Sequence of chain 6.D:
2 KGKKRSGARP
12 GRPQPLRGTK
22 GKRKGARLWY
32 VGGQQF

Sequence of chain 6.B:
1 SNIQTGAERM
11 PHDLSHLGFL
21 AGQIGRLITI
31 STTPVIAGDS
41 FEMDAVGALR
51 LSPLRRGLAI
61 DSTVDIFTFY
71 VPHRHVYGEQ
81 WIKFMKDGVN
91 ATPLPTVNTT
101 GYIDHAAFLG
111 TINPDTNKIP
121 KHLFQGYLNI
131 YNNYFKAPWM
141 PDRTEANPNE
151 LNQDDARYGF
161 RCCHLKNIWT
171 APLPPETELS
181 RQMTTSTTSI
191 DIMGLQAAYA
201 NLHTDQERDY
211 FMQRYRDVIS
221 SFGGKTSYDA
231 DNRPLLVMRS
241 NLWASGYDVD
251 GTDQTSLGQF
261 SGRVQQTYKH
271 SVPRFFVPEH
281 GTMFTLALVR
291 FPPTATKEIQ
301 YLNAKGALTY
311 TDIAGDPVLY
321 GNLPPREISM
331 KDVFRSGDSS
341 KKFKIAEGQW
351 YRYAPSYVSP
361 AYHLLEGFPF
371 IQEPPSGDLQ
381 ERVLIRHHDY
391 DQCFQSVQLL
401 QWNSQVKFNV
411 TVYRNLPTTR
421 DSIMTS

Sequence of chain 1.B:
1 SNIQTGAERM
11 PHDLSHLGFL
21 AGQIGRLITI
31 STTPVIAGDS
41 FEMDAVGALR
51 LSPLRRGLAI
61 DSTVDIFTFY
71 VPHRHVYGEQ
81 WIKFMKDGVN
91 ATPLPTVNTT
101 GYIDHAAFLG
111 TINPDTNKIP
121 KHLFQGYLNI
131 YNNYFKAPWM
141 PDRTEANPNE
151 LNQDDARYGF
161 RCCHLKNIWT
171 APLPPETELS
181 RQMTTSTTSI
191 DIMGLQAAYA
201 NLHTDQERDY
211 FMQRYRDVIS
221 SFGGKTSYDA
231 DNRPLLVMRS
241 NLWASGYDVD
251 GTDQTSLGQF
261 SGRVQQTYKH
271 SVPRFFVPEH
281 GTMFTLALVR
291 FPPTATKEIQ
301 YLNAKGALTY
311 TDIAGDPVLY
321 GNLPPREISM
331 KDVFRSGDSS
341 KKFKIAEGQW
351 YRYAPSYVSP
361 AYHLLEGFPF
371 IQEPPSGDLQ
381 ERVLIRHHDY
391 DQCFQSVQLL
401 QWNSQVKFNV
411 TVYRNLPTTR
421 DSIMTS

Sequence of chain 7.B:
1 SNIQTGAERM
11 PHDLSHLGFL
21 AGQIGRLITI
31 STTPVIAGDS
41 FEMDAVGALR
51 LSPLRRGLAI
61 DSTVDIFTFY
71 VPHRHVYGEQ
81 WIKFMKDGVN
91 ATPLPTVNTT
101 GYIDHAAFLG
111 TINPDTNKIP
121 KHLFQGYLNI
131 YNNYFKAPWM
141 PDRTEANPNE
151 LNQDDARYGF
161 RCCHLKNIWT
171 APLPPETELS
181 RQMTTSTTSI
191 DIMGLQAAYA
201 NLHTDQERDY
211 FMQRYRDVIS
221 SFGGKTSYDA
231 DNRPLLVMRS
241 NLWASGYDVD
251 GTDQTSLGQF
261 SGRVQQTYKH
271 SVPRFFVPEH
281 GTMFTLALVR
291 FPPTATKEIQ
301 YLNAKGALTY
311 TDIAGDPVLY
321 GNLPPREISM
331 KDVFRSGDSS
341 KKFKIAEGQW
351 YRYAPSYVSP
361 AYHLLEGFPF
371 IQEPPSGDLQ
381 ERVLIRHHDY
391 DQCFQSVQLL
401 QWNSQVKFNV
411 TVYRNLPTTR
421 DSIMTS

Binding-site contacts:
Ligand atom OP1 contacts residue THR418 of chain 7.B at 3.2 Å.
Ligand atom C4' contacts residue ARG420 of chain 7.B at 3.4 Å.
Ligand atom O5' contacts residue TYR31 of chain 6.D at 2.2 Å (h-bond).
Ligand atom C3' contacts residue THR5 of chain 1.B at 3.2 Å.
Ligand atom O3' contacts residue TYR31 of chain 6.D at 3.2 Å (h-bond).
Ligand atom OP2 contacts residue ARG420 of chain 7.B at 3.4 Å (salt-bridge).
Ligand atom O3' contacts residue GLY6 of chain 1.B at 2.3 Å (h-bond).
Ligand atom O5' contacts residue ARG420 of chain 7.B at 2.9 Å (salt-bridge).
Ligand atom N7 contacts residue GLY26 of chain 6.D at 2.7 Å.
Ligand atom N9 contacts residue ALA27 of chain 6.D at 3.1 Å.
Ligand atom C4' contacts residue THR5 of chain 1.B at 2.6 Å.
Ligand atom C8 contacts residue ALA27 of chain 6.D at 2.0 Å (hydrophobic).
Ligand atom O3' contacts residue THR5 of chain 1.B at 3.1 Å (h-bond).
Ligand atom O4' contacts residue ARG420 of chain 7.B at 3.2 Å (salt-bridge).
Ligand atom O4' contacts residue GLY6 of chain 1.B at 2.9 Å.
Ligand atom C1' contacts residue GLY6 of chain 1.B at 2.9 Å.
Ligand atom C5 contacts residue ALA27 of chain 6.D at 2.9 Å (hydrophobic).
Ligand atom C5' contacts residue TYR31 of chain 6.D at 3.0 Å (hydrophobic).
Ligand atom OP1 contacts residue ARG420 of chain 7.B at 2.4 Å (salt-bridge).
Ligand atom P contacts residue TYR31 of chain 6.D at 3.5 Å.
Ligand atom P contacts residue ARG420 of chain 7.B at 2.5 Å.
Ligand atom C5' contacts residue THR5 of chain 1.B at 3.1 Å.
Ligand atom OP2 contacts residue GLU207 of chain 6.B at 2.0 Å (salt-bridge).
Ligand atom O5' contacts residue ARG28 of chain 6.D at 3.1 Å (salt-bridge).
Ligand atom N6 contacts residue ASP217 of chain 6.B at 2.8 Å (salt-bridge).
Ligand atom C4' contacts residue GLY6 of chain 1.B at 3.1 Å.
Ligand atom C5 contacts residue ALA7 of chain 1.B at 2.7 Å (hydrophobic).
Ligand atom P contacts residue GLU207 of chain 6.B at 3.4 Å.
Ligand atom N7 contacts residue ALA27 of chain 6.D at 1.6 Å.
Ligand atom OP1 contacts residue ARG28 of chain 6.D at 2.7 Å (salt-bridge).
Ligand atom C6 contacts residue ALA7 of chain 1.B at 2.7 Å (hydrophobic).
Ligand atom N6 contacts residue GLY26 of chain 6.D at 3.1 Å.
Ligand atom C8 contacts residue ARG28 of chain 6.D at 3.1 Å.
Ligand atom C5 contacts residue GLY26 of chain 6.D at 3.5 Å.
Ligand atom N6 contacts residue ALA27 of chain 6.D at 3.2 Å (h-bond).
Ligand atom OP1 contacts residue PHE211 of chain 6.B at 2.1 Å.
Ligand atom C5' contacts residue ARG28 of chain 6.D at 2.8 Å.
Ligand atom P contacts residue ARG28 of chain 6.D at 3.4 Å.
Ligand atom O3' contacts residue ARG420 of chain 7.B at 1.7 Å (salt-bridge).
Ligand atom C3' contacts residue GLY6 of chain 1.B at 3.2 Å.

The small molecule below binds the protein below.
Small molecule (SMILES): N=c1ccn([C@H]2C[C@H](O)[C@@H](CO[P](=O)(O)O[C@H]3C[C@H](n4cnc5c(N)ncnc54)O[C@@H]3CO[P](=O)(O)O[C@H]3C[C@H](n4cnc5c(N)ncnc54)O[C@@H]3CO[P](=O)(O)O[C@H]3C[C@H](n4cnc5c(N)ncnc54)O[C@@H]3COP(=O)(O)O)O2)c(=O)[nH]1